Binding-site contacts:
Ligand atom O2' contacts residue THR17 of chain 47.B at 3.3 Å (h-bond).
Ligand atom N1 contacts residue TRP21 of chain 47.B at 3.5 Å.
Ligand atom OP2 contacts residue ARG202 of chain 49.A at 2.5 Å (salt-bridge).
Ligand atom OP1 contacts residue TYR19 of chain 46.B at 3.1 Å (h-bond).
Ligand atom O2' contacts residue TYR19 of chain 46.B at 3.4 Å.
Ligand atom C2 contacts residue TRP21 of chain 47.B at 3.8 Å (hydrophobic).
Ligand atom C4 contacts residue ARG68 of chain 49.B at 3.7 Å.
Ligand atom O4' contacts residue CYS203 of chain 49.A at 3.5 Å (h-bond).
Ligand atom O2' contacts residue ARG55 of chain 49.B at 2.7 Å (salt-bridge).
Ligand atom P contacts residue ARG202 of chain 49.A at 3.8 Å.
Ligand atom N2 contacts residue THR17 of chain 47.B at 3.8 Å.
Ligand atom O2 contacts residue TYR58 of chain 49.B at 3.8 Å.
Ligand atom O4 contacts residue TRP21 of chain 47.B at 3.6 Å.
Ligand atom C1' contacts residue TRP21 of chain 47.B at 3.7 Å (hydrophobic).
Ligand atom C5' contacts residue ARG202 of chain 49.A at 3.0 Å.
Ligand atom OP2 contacts residue MET15 of chain 47.B at 3.5 Å.
Ligand atom O4' contacts residue TRP21 of chain 47.B at 3.6 Å.
Ligand atom O4 contacts residue ASN205 of chain 49.A at 3.4 Å (h-bond).
Ligand atom O6 contacts residue TYR58 of chain 49.B at 3.0 Å (h-bond).
Ligand atom C6 contacts residue TYR58 of chain 49.B at 3.5 Å (hydrophobic).
Ligand atom C5 contacts residue TRP21 of chain 47.B at 3.4 Å (hydrophobic).
Ligand atom O4 contacts residue ARG68 of chain 49.B at 3.7 Å.
Ligand atom C6 contacts residue TRP21 of chain 47.B at 3.3 Å (hydrophobic).
Ligand atom N3 contacts residue TRP21 of chain 47.B at 3.8 Å.
Ligand atom N2 contacts residue ARG55 of chain 49.B at 3.7 Å.
Ligand atom N3 contacts residue ARG55 of chain 49.B at 3.5 Å (salt-bridge).
Ligand atom OP2 contacts residue THR17 of chain 47.B at 3.2 Å.
Ligand atom C2 contacts residue ALA56 of chain 49.B at 3.7 Å (hydrophobic).
Ligand atom C4 contacts residue TRP21 of chain 47.B at 3.7 Å (hydrophobic).
Ligand atom P contacts residue TYR19 of chain 46.B at 3.7 Å.
Ligand atom C1' contacts residue ARG55 of chain 49.B at 3.4 Å.
Ligand atom OP1 contacts residue LYS18 of chain 46.B at 3.3 Å (salt-bridge).
Ligand atom N2 contacts residue ALA56 of chain 49.B at 3.3 Å (h-bond).
Ligand atom O3' contacts residue TYR19 of chain 46.B at 3.0 Å (h-bond).
Ligand atom O3' contacts residue ARG55 of chain 49.B at 3.6 Å.
Ligand atom N1 contacts residue TYR58 of chain 49.B at 3.6 Å.
Ligand atom N3 contacts residue ASN205 of chain 49.A at 3.7 Å.
Ligand atom C2' contacts residue ARG55 of chain 49.B at 3.6 Å.
Ligand atom N1 contacts residue ALA56 of chain 49.B at 3.2 Å (h-bond).
Ligand atom O2 contacts residue ARG55 of chain 49.B at 3.2 Å (salt-bridge).

The small molecule below binds the protein below.
Small molecule (SMILES): Nc1nc(=O)c2ncn([C@@H]3O[C@H](CO)[C@@H](O[P](=O)(O)OC[C@H]4O[C@@H](n5ccc(=O)[nH]c5=O)[C@H](O)[C@@H]4O[P](=O)(O)OC[C@H]4O[C@@H](n5ccc(=O)[nH]c5=O)[C@H](O)[C@@H]4O[P](=O)(O)OC[C@H]4O[C@@H](n5ccc(=O)[nH]c5=O)[C@H](O)[C@@H]4O[P](=O)(O)OC[C@H]4O[C@@H](n5ccc(=O)[nH]c5=O)[C@H](O)[C@@H]4O[P](=O)(O)OC[C@H]4O[C@@H](n5ccc(=O)[nH]c5=O)[C@H](O)[C@@H]4O)[C@H]3O)c2[nH]1

Sequence of chain 49.B:
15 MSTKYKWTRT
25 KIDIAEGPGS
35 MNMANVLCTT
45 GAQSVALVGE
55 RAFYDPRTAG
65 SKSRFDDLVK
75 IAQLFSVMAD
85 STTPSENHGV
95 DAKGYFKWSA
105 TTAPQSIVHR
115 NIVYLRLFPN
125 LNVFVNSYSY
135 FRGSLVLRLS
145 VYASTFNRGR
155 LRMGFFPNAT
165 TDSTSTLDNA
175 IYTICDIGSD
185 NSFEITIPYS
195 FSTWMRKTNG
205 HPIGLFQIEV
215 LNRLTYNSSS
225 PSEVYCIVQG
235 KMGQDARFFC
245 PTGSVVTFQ

Sequence of chain 49.A:
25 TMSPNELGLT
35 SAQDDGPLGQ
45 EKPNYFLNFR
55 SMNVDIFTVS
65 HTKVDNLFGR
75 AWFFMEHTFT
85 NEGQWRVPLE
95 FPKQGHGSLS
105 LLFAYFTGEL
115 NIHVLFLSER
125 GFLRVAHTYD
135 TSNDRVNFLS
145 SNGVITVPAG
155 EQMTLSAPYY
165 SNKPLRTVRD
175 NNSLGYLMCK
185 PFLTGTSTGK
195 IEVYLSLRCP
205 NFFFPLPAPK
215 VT

Sequence of chain 46.B:
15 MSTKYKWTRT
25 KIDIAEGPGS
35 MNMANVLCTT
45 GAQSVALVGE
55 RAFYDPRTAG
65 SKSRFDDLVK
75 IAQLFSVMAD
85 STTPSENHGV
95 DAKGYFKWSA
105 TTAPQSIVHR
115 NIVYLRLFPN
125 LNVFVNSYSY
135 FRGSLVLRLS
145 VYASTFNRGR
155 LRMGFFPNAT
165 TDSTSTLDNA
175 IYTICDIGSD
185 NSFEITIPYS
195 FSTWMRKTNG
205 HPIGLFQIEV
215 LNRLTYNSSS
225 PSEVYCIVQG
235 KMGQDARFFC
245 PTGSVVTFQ

Sequence of chain 47.B:
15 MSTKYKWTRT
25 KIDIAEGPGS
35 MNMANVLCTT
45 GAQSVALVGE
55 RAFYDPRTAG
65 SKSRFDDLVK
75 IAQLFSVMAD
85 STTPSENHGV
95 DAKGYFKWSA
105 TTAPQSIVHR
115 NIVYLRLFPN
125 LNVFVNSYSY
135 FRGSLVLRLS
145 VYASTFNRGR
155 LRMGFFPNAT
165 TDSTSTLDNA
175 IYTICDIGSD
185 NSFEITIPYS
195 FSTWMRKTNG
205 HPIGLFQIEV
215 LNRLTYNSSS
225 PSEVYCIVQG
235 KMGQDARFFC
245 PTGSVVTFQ